Binding-site contacts:
Ligand atom O6 contacts residue TRP102 of chain 1.A at 2.8 Å (h-bond).
Ligand atom CAL contacts residue TRP166 of chain 1.A at 3.2 Å (hydrophobic).
Ligand atom N2 contacts residue GLU103 of chain 1.A at 2.7 Å (salt-bridge).
Ligand atom CAJ contacts residue HIS200 of chain 1.A at 3.6 Å.
Ligand atom CAJ contacts residue TRP102 of chain 1.A at 3.4 Å (hydrophobic).
Ligand atom CAJ contacts residue TRP166 of chain 1.A at 3.5 Å (hydrophobic).
Ligand atom C4 contacts residue TRP56 of chain 1.A at 3.5 Å (hydrophobic).
Ligand atom CAU contacts residue THR203 of chain 1.A at 3.8 Å.
Ligand atom FAH contacts residue HIS200 of chain 1.A at 3.5 Å.
Ligand atom O6 contacts residue TRP56 of chain 1.A at 3.6 Å.
Ligand atom CAV contacts residue TRP102 of chain 1.A at 3.8 Å (hydrophobic).
Ligand atom C2 contacts residue GLU103 of chain 1.A at 3.6 Å.
Ligand atom CAO contacts residue TRP56 of chain 1.A at 3.6 Å (hydrophobic).
Ligand atom N3 contacts residue TRP102 of chain 1.A at 3.7 Å.
Ligand atom FAH contacts residue ARG112 of chain 1.A at 3.1 Å.
Ligand atom C2 contacts residue TRP102 of chain 1.A at 3.6 Å (hydrophobic).
Ligand atom CAI contacts residue ARG112 of chain 1.A at 3.5 Å.
Ligand atom O6 contacts residue MET101 of chain 1.A at 3.1 Å.
Ligand atom C6 contacts residue TRP102 of chain 1.A at 3.6 Å (hydrophobic).
Ligand atom O6 contacts residue GLU103 of chain 1.A at 3.8 Å.
Ligand atom O4' contacts residue TRP56 of chain 1.A at 3.6 Å.
Ligand atom N1 contacts residue GLU103 of chain 1.A at 2.9 Å (salt-bridge).
Ligand atom CAU contacts residue ARG112 of chain 1.A at 3.6 Å.
Ligand atom C8 contacts residue TRP56 of chain 1.A at 3.5 Å (hydrophobic).
Ligand atom CAL contacts residue TRP102 of chain 1.A at 3.4 Å (hydrophobic).
Ligand atom N1 contacts residue TRP102 of chain 1.A at 3.4 Å.
Ligand atom N3 contacts residue TRP56 of chain 1.A at 3.6 Å.
Ligand atom C1' contacts residue TRP56 of chain 1.A at 3.5 Å (hydrophobic).
Ligand atom C5 contacts residue TRP56 of chain 1.A at 3.5 Å (hydrophobic).
Ligand atom C6 contacts residue GLU103 of chain 1.A at 3.8 Å.
Ligand atom N9 contacts residue TRP56 of chain 1.A at 3.4 Å (h-bond).
Ligand atom N2 contacts residue TRP102 of chain 1.A at 3.7 Å.
Ligand atom FAH contacts residue THR203 of chain 1.A at 3.2 Å.
Ligand atom OP1 contacts residue ARG157 of chain 1.A at 2.9 Å (salt-bridge).
Ligand atom C2 contacts residue TRP56 of chain 1.A at 3.6 Å (hydrophobic).
Ligand atom N1 contacts residue TRP56 of chain 1.A at 3.6 Å.
Ligand atom OP3 contacts residue LYS162 of chain 1.A at 3.5 Å (salt-bridge).
Ligand atom C4 contacts residue TRP102 of chain 1.A at 3.8 Å (hydrophobic).
Ligand atom N7 contacts residue TRP56 of chain 1.A at 3.5 Å.
Ligand atom C6 contacts residue TRP56 of chain 1.A at 3.5 Å (hydrophobic).

Sequence of chain 1.A:
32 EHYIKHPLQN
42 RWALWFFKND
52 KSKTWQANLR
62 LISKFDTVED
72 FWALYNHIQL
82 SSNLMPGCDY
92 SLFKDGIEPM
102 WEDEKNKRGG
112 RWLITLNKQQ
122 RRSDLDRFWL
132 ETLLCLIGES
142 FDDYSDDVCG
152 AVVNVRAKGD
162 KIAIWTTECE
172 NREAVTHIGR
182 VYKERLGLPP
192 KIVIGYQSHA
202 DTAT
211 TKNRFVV

A protein and the small-molecule ligand that binds it are described below.
Small molecule (SMILES): Nc1nc2c(c(=O)[nH]1)[n+](Cc1ccc(F)cc1)cn2[C@@H]1O[C@H](COP(=O)(O)O)[C@@H](O)[C@H]1O